Sequence of chain 1.A:
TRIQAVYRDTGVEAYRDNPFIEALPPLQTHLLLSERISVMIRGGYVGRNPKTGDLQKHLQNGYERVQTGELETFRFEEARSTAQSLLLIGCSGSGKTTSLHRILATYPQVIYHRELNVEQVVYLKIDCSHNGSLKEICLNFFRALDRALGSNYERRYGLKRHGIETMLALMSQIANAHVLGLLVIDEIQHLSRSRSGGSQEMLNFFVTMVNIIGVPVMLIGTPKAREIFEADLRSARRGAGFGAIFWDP

Binding-site contacts:
Ligand atom C4 contacts residue MET344 of chain 1.B at 3.5 Å (hydrophobic).
Ligand atom N3B contacts residue LYS142 of chain 1.B at 3.6 Å.
Ligand atom C8 contacts residue GLY141 of chain 1.B at 3.5 Å.
Ligand atom O2G contacts residue MG1 of chain 1.K at 3.0 Å.
Ligand atom N3B contacts residue THR143 of chain 1.B at 2.3 Å (h-bond).
Ligand atom N1 contacts residue MET344 of chain 1.B at 3.5 Å.
Ligand atom O2A contacts residue GLY141 of chain 1.B at 3.6 Å.
Ligand atom O3A contacts residue THR143 of chain 1.B at 3.4 Å (h-bond).
Ligand atom C2' contacts residue PRO66 of chain 1.B at 3.6 Å (hydrophobic).
Ligand atom O2G contacts residue LYS142 of chain 1.B at 2.6 Å (salt-bridge).
Ligand atom O1G contacts residue GLU233 of chain 1.B at 3.5 Å (salt-bridge).
Ligand atom C5' contacts residue THR144 of chain 1.B at 3.7 Å.
Ligand atom O2' contacts residue PRO66 of chain 1.B at 3.5 Å.
Ligand atom PG contacts residue THR143 of chain 1.B at 3.5 Å.
Ligand atom O1G contacts residue MG1 of chain 1.K at 2.1 Å.
Ligand atom PB contacts residue THR143 of chain 1.B at 3.4 Å.
Ligand atom N6 contacts residue GLN71 of chain 1.B at 3.1 Å (h-bond).
Ligand atom O2A contacts residue GLY139 of chain 1.B at 3.5 Å.
Ligand atom C6 contacts residue PHE70 of chain 1.B at 3.7 Å (hydrophobic).
Ligand atom O1B contacts residue ARG283 of chain 1.A at 3.0 Å (salt-bridge).
Ligand atom O3G contacts residue ARG283 of chain 1.A at 2.7 Å (salt-bridge).
Ligand atom N1 contacts residue GLN71 of chain 1.B at 3.6 Å.
Ligand atom N1 contacts residue PHE311 of chain 1.B at 3.6 Å.
Ligand atom PG contacts residue MG1 of chain 1.K at 2.5 Å.
Ligand atom N3B contacts residue MG1 of chain 1.K at 2.4 Å.
Ligand atom O1G contacts residue ARG284 of chain 1.A at 3.0 Å (salt-bridge).
Ligand atom PG contacts residue LYS142 of chain 1.B at 3.5 Å.
Ligand atom C3' contacts residue PRO66 of chain 1.B at 3.6 Å (hydrophobic).
Ligand atom O2B contacts residue GLY141 of chain 1.B at 3.0 Å (h-bond).
Ligand atom N3 contacts residue MET344 of chain 1.B at 3.6 Å.
Ligand atom O3' contacts residue PRO66 of chain 1.B at 2.9 Å (h-bond).
Ligand atom N6 contacts residue PHE70 of chain 1.B at 3.4 Å.
Ligand atom C6 contacts residue MET344 of chain 1.B at 3.4 Å (hydrophobic).
Ligand atom C2 contacts residue TYR69 of chain 1.B at 3.6 Å (hydrophobic).
Ligand atom C8 contacts residue THR144 of chain 1.B at 3.5 Å.
Ligand atom O2B contacts residue LYS142 of chain 1.B at 2.7 Å (salt-bridge).
Ligand atom C2 contacts residue MET344 of chain 1.B at 3.6 Å (hydrophobic).
Ligand atom C5 contacts residue MET344 of chain 1.B at 3.4 Å (hydrophobic).
Ligand atom O2' contacts residue VAL348 of chain 1.B at 3.3 Å.
Ligand atom O1A contacts residue ARG283 of chain 1.A at 3.5 Å (salt-bridge).

The small molecule below binds the protein below.
Small molecule (SMILES): Nc1ncnc2c1ncn2[C@@H]1O[C@H](CO[P](=O)(O)O[P](=O)(O)NP(=O)(O)O)[C@@H](O)[C@H]1O

Sequence of chain 1.B:
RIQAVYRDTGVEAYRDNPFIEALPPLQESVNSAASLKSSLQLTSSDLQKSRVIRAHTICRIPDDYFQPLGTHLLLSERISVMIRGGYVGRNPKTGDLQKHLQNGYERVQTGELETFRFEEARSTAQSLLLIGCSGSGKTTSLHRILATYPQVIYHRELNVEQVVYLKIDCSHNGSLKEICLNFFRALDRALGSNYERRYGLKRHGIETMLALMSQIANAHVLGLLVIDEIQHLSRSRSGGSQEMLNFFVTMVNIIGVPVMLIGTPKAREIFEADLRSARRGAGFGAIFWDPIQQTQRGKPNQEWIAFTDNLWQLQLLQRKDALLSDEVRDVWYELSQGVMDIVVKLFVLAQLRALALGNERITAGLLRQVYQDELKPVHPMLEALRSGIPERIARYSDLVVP